This protein binds this small molecule.
Small molecule (SMILES): Nc1ccn([C@H]2C[C@H](O)[C@@H](CO[P](=O)(O)O[P](=O)(O)OP(=O)(O)O)O2)c(=O)n1

Sequence of chain 1.D:
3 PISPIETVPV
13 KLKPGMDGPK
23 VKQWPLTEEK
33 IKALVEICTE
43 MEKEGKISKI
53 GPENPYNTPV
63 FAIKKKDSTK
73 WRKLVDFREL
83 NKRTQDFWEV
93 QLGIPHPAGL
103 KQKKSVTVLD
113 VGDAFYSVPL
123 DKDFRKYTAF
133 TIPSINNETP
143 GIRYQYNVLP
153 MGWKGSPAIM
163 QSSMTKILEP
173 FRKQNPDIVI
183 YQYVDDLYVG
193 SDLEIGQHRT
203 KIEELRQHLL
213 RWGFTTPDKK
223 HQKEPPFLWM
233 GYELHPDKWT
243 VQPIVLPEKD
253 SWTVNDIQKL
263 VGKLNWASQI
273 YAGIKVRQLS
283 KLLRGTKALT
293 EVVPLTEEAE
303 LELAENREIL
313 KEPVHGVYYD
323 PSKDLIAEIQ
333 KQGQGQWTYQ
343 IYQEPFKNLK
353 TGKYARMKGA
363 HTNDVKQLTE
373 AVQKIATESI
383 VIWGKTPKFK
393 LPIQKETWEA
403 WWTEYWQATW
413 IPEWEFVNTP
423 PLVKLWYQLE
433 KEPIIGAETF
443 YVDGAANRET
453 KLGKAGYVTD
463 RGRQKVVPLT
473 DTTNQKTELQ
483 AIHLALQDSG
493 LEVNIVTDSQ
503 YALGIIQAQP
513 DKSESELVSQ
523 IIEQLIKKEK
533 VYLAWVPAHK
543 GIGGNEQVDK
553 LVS

Binding-site contacts:
Ligand atom O3' contacts residue MG1 of chain 1.M at 3.9 Å.
Ligand atom PG contacts residue ASP115 of chain 1.D at 4.1 Å.
Ligand atom O1A contacts residue ARG74 of chain 1.D at 3.6 Å.
Ligand atom PB contacts residue MG1 of chain 1.M at 3.6 Å.
Ligand atom O2G contacts residue ASP112 of chain 1.D at 4.0 Å.
Ligand atom C5' contacts residue ASP187 of chain 1.D at 3.4 Å.
Ligand atom O2B contacts residue ALA116 of chain 1.D at 4.0 Å.
Ligand atom O3' contacts residue PHE117 of chain 1.D at 3.3 Å.
Ligand atom O2G contacts residue MG1 of chain 1.M at 3.8 Å.
Ligand atom O1G contacts residue LYS222 of chain 1.D at 3.5 Å (salt-bridge).
Ligand atom O3B contacts residue ASP115 of chain 1.D at 3.6 Å.
Ligand atom C1' contacts residue PHE117 of chain 1.D at 3.9 Å (hydrophobic).
Ligand atom O2A contacts residue MG1 of chain 1.M at 4.0 Å.
Ligand atom C4' contacts residue MG1 of chain 1.M at 4.2 Å.
Ligand atom O1B contacts residue ARG74 of chain 1.D at 4.0 Å.
Ligand atom O4' contacts residue PHE117 of chain 1.D at 4.1 Å.
Ligand atom N4 contacts residue ARG74 of chain 1.D at 3.7 Å.
Ligand atom C4 contacts residue ARG74 of chain 1.D at 3.6 Å.
Ligand atom O3G contacts residue LYS67 of chain 1.D at 4.0 Å.
Ligand atom O1G contacts residue GLY114 of chain 1.D at 3.7 Å.
Ligand atom O2B contacts residue MG1 of chain 1.M at 2.1 Å.
Ligand atom O1B contacts residue MET153 of chain 1.D at 3.5 Å.
Ligand atom O1G contacts residue ASP115 of chain 1.D at 3.4 Å (salt-bridge).
Ligand atom C2' contacts residue MET153 of chain 1.D at 4.0 Å (hydrophobic).
Ligand atom C4' contacts residue PHE117 of chain 1.D at 4.1 Å (hydrophobic).
Ligand atom O2B contacts residue ASP115 of chain 1.D at 3.6 Å.
Ligand atom C3' contacts residue MET153 of chain 1.D at 4.2 Å (hydrophobic).
Ligand atom C3' contacts residue PHE117 of chain 1.D at 3.9 Å (hydrophobic).
Ligand atom N1 contacts residue ARG74 of chain 1.D at 4.1 Å.
Ligand atom C5' contacts residue MG1 of chain 1.M at 3.5 Å.
Ligand atom PG contacts residue LYS222 of chain 1.D at 3.5 Å.
Ligand atom O3' contacts residue MET153 of chain 1.D at 4.0 Å.
Ligand atom O2A contacts residue ASP112 of chain 1.D at 3.4 Å (salt-bridge).
Ligand atom O2G contacts residue LYS222 of chain 1.D at 2.4 Å (salt-bridge).
Ligand atom C5 contacts residue ARG74 of chain 1.D at 3.2 Å.
Ligand atom O2G contacts residue VAL113 of chain 1.D at 4.1 Å.
Ligand atom O2A contacts residue ASP187 of chain 1.D at 3.7 Å.
Ligand atom C2' contacts residue PHE117 of chain 1.D at 3.6 Å (hydrophobic).
Ligand atom O3' contacts residue ALA116 of chain 1.D at 4.0 Å.
Ligand atom C6 contacts residue ARG74 of chain 1.D at 3.7 Å.